This protein binds this small molecule.
Small molecule (SMILES): COC(=O)Cc1cc(Oc2ccccc2OCCn2ccc(=O)[nH]c2=O)c(C)c2cc(C#N)ccc12

Sequence of chain 1.B:
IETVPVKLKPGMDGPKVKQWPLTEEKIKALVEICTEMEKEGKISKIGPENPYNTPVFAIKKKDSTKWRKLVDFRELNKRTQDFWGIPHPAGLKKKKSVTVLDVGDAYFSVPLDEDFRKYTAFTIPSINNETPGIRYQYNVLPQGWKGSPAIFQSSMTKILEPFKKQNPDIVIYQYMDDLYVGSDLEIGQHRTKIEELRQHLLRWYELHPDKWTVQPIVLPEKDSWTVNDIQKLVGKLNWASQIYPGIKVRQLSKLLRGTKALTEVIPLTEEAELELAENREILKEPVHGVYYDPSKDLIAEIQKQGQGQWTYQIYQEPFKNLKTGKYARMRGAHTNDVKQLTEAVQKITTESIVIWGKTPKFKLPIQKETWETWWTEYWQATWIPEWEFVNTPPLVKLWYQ

Sequence of chain 1.A:
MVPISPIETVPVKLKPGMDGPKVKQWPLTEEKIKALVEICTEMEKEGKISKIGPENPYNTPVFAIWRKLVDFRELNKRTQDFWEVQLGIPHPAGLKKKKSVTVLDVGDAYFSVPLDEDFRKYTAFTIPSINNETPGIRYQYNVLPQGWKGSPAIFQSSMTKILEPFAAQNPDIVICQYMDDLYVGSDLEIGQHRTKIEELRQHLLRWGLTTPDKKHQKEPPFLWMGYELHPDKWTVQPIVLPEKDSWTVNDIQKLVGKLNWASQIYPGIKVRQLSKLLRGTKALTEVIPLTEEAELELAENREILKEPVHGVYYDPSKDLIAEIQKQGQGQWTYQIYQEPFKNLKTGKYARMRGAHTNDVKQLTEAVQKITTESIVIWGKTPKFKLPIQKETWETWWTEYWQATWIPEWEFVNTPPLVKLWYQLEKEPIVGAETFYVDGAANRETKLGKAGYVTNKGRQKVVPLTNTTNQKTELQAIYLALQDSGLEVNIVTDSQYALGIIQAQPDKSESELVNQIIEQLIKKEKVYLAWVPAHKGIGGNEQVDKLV

Binding-site contacts:
Ligand atom O5 contacts residue TYR190 of chain 1.A at 3.3 Å.
Ligand atom O3 contacts residue LYS105 of chain 1.A at 2.9 Å (salt-bridge).
Ligand atom C8 contacts residue TYR320 of chain 1.A at 3.5 Å (hydrophobic).
Ligand atom O6 contacts residue PRO97 of chain 1.A at 3.4 Å.
Ligand atom C14 contacts residue TYR190 of chain 1.A at 3.7 Å (hydrophobic).
Ligand atom O4 contacts residue PRO238 of chain 1.A at 3.6 Å.
Ligand atom C21 contacts residue TRP231 of chain 1.A at 3.3 Å (hydrophobic).
Ligand atom C4 contacts residue TYR190 of chain 1.A at 3.7 Å (hydrophobic).
Ligand atom O3 contacts residue LYS104 of chain 1.A at 3.5 Å.
Ligand atom C5 contacts residue VAL181 of chain 1.A at 3.8 Å (hydrophobic).
Ligand atom C16 contacts residue TYR190 of chain 1.A at 3.5 Å (hydrophobic).
Ligand atom C23 contacts residue TRP231 of chain 1.A at 3.7 Å (hydrophobic).
Ligand atom C6 contacts residue VAL181 of chain 1.A at 3.8 Å (hydrophobic).
Ligand atom O4 contacts residue PHE229 of chain 1.A at 3.5 Å.
Ligand atom N2 contacts residue HIS237 of chain 1.A at 3.8 Å.
Ligand atom O1 contacts residue VAL108 of chain 1.A at 3.3 Å.
Ligand atom C5 contacts residue GLY192 of chain 1.A at 3.4 Å.
Ligand atom C24 contacts residue VAL108 of chain 1.A at 3.4 Å (hydrophobic).
Ligand atom O4 contacts residue HIS237 of chain 1.A at 3.7 Å.
Ligand atom C19 contacts residue TYR190 of chain 1.A at 3.6 Å (hydrophobic).
Ligand atom C11 contacts residue HIS237 of chain 1.A at 3.7 Å.
Ligand atom C8 contacts residue LYS103 of chain 1.A at 3.7 Å.
Ligand atom C11 contacts residue TYR320 of chain 1.A at 3.5 Å (hydrophobic).
Ligand atom C20 contacts residue TYR190 of chain 1.A at 3.6 Å (hydrophobic).
Ligand atom C12 contacts residue TYR320 of chain 1.A at 3.1 Å (hydrophobic).
Ligand atom C1 contacts residue LYS105 of chain 1.A at 3.7 Å.
Ligand atom C15 contacts residue TYR190 of chain 1.A at 3.6 Å (hydrophobic).
Ligand atom C27 contacts residue CYS183 of chain 1.A at 3.8 Å (hydrophobic).
Ligand atom C9 contacts residue TYR320 of chain 1.A at 3.7 Å (hydrophobic).
Ligand atom C10 contacts residue HIS237 of chain 1.A at 3.5 Å.
Ligand atom O5 contacts residue CYS183 of chain 1.A at 3.5 Å.
Ligand atom C21 contacts residue TYR190 of chain 1.A at 3.5 Å (hydrophobic).
Ligand atom C27 contacts residue PRO97 of chain 1.A at 3.7 Å (hydrophobic).
Ligand atom C7 contacts residue LYS103 of chain 1.A at 3.1 Å.
Ligand atom C22 contacts residue TYR190 of chain 1.A at 3.5 Å (hydrophobic).
Ligand atom C17 contacts residue TYR190 of chain 1.A at 3.8 Å (hydrophobic).
Ligand atom O6 contacts residue TRP231 of chain 1.A at 3.7 Å.
Ligand atom N2 contacts residue PRO238 of chain 1.A at 3.6 Å (h-bond).
Ligand atom N1 contacts residue TYR320 of chain 1.A at 3.4 Å.
Ligand atom O3 contacts residue PRO238 of chain 1.A at 3.7 Å.